Binding-site contacts:
Ligand atom N11 contacts residue VAL182 of chain 1.A at 3.7 Å.
Ligand atom C6 contacts residue GLU84 of chain 1.A at 3.4 Å.
Ligand atom C4 contacts residue LYS122 of chain 1.A at 3.7 Å.
Ligand atom C2 contacts residue TYR82 of chain 1.A at 3.8 Å (hydrophobic).
Ligand atom O12 contacts residue LYS122 of chain 1.A at 3.4 Å (salt-bridge).
Ligand atom O11 contacts residue LYS122 of chain 1.A at 2.5 Å (salt-bridge).
Ligand atom C2 contacts residue GLN118 of chain 1.A at 3.8 Å.
Ligand atom C7 contacts residue GLU84 of chain 1.A at 4.0 Å.
Ligand atom C1 contacts residue ARG114 of chain 1.A at 3.6 Å.
Ligand atom C7 contacts residue PHE120 of chain 1.A at 3.9 Å (hydrophobic).
Ligand atom C3 contacts residue TYR82 of chain 1.A at 3.7 Å (hydrophobic).
Ligand atom C4 contacts residue GLU84 of chain 1.A at 3.9 Å.
Ligand atom O13 contacts residue MET178 of chain 1.A at 3.1 Å.
Ligand atom C8A contacts residue GLU84 of chain 1.A at 3.6 Å.
Ligand atom C9B contacts residue LEU209 of chain 1.A at 3.9 Å (hydrophobic).
Ligand atom C1 contacts residue GLN118 of chain 1.A at 3.6 Å.
Ligand atom C3 contacts residue GLU84 of chain 1.A at 3.2 Å.
Ligand atom C2 contacts residue GLY115 of chain 1.A at 3.9 Å.
Ligand atom C1 contacts residue LYS122 of chain 1.A at 2.4 Å.
Ligand atom N11 contacts residue MET178 of chain 1.A at 3.6 Å.
Ligand atom C3 contacts residue LYS122 of chain 1.A at 2.4 Å.
Ligand atom O12 contacts residue TYR24 of chain 1.A at 2.6 Å (h-bond).
Ligand atom C5 contacts residue PHE120 of chain 1.A at 3.2 Å (hydrophobic).
Ligand atom C1 contacts residue TYR24 of chain 1.A at 3.5 Å (hydrophobic).
Ligand atom O11 contacts residue TYR24 of chain 1.A at 3.9 Å.
Ligand atom O12 contacts residue GLN118 of chain 1.A at 2.6 Å (h-bond).
Ligand atom C9A contacts residue LEU86 of chain 1.A at 3.9 Å (hydrophobic).
Ligand atom C4 contacts residue TYR82 of chain 1.A at 3.9 Å (hydrophobic).
Ligand atom O11 contacts residue ARG114 of chain 1.A at 3.1 Å (salt-bridge).
Ligand atom O12 contacts residue ARG114 of chain 1.A at 3.6 Å.
Ligand atom O13 contacts residue VAL182 of chain 1.A at 3.4 Å.
Ligand atom C2 contacts residue ALA111 of chain 1.A at 3.6 Å (hydrophobic).
Ligand atom C2 contacts residue LYS122 of chain 1.A at 1.4 Å.
Ligand atom C8B contacts residue PHE252 of chain 1.A at 3.5 Å (hydrophobic).
Ligand atom O14 contacts residue MET61 of chain 1.A at 3.3 Å.
Ligand atom C1 contacts residue TYR82 of chain 1.A at 3.4 Å (hydrophobic).
Ligand atom C8B contacts residue PHE120 of chain 1.A at 3.9 Å (hydrophobic).
Ligand atom O11 contacts residue TYR82 of chain 1.A at 3.0 Å (h-bond).
Ligand atom C1 contacts residue ALA111 of chain 1.A at 3.8 Å (hydrophobic).
Ligand atom O11 contacts residue ALA111 of chain 1.A at 3.4 Å.

Sequence of chain 1.A:
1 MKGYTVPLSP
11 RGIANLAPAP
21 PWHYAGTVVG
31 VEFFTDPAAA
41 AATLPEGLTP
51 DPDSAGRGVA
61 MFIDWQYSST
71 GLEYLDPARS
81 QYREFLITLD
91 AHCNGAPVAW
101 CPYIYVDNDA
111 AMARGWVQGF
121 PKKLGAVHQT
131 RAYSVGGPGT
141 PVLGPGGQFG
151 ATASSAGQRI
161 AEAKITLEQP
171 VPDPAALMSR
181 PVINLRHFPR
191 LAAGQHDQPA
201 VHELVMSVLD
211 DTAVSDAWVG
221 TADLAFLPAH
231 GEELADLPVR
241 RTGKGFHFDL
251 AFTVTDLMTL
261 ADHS

A protein and the small-molecule ligand that binds it are described below.
Small molecule (SMILES): O=C(O)C(=O)/C=C/C=C/c1ccc([N+](=O)[O-])cc1